Binding-site contacts:
Ligand atom C3' contacts residue GLU123 of chain 1.C at 3.3 Å.
Ligand atom N1 contacts residue SER166 of chain 1.C at 3.0 Å (h-bond).
Ligand atom CAY contacts residue PRO132 of chain 1.A at 3.5 Å (hydrophobic).
Ligand atom C2' contacts residue TYR163 of chain 1.C at 3.6 Å (hydrophobic).
Ligand atom N3 contacts residue TYR163 of chain 1.C at 3.3 Å (h-bond).
Ligand atom O3' contacts residue GLU123 of chain 1.C at 2.8 Å (salt-bridge).
Ligand atom CAN contacts residue GLY149 of chain 1.A at 3.3 Å.
Ligand atom C6 contacts residue TYR163 of chain 1.C at 3.5 Å (hydrophobic).
Ligand atom O3' contacts residue ASN122 of chain 1.C at 3.1 Å (h-bond).
Ligand atom O2' contacts residue ALA162 of chain 1.C at 3.2 Å.
Ligand atom CAG contacts residue HIS223 of chain 1.C at 3.7 Å.
Ligand atom O3' contacts residue ASP222 of chain 1.C at 3.8 Å.
Ligand atom CAY contacts residue GLY131 of chain 1.A at 3.8 Å.
Ligand atom N9 contacts residue TYR163 of chain 1.C at 3.8 Å.
Ligand atom N6 contacts residue ASP150 of chain 1.A at 2.8 Å (salt-bridge).
Ligand atom OAB contacts residue HIS223 of chain 1.C at 3.4 Å (h-bond).
Ligand atom C4 contacts residue TYR163 of chain 1.C at 3.7 Å (hydrophobic).
Ligand atom C8 contacts residue TYR163 of chain 1.C at 3.8 Å (hydrophobic).
Ligand atom CAW contacts residue PRO132 of chain 1.A at 3.7 Å (hydrophobic).
Ligand atom N6 contacts residue TYR163 of chain 1.C at 3.6 Å.
Ligand atom O2' contacts residue TYR163 of chain 1.C at 3.6 Å (h-bond).
Ligand atom BR contacts residue ARG148 of chain 1.A at 3.5 Å.
Ligand atom CAY contacts residue GLY149 of chain 1.A at 3.8 Å.
Ligand atom O2' contacts residue GLU123 of chain 1.C at 2.4 Å (salt-bridge).
Ligand atom O2' contacts residue ASN122 of chain 1.C at 2.9 Å (h-bond).
Ligand atom N3 contacts residue ALA162 of chain 1.C at 3.5 Å.
Ligand atom N6 contacts residue ALA185 of chain 1.A at 3.2 Å (h-bond).
Ligand atom CAJ contacts residue HIS223 of chain 1.C at 3.7 Å.
Ligand atom C2 contacts residue SER166 of chain 1.C at 3.3 Å.
Ligand atom C2' contacts residue GLU123 of chain 1.C at 3.3 Å.
Ligand atom C2 contacts residue ALA162 of chain 1.C at 3.4 Å (hydrophobic).
Ligand atom N6 contacts residue GLY149 of chain 1.A at 3.7 Å.
Ligand atom C5' contacts residue HIS223 of chain 1.C at 3.4 Å.
Ligand atom C5 contacts residue TYR163 of chain 1.C at 3.4 Å (hydrophobic).
Ligand atom CAK contacts residue PRO132 of chain 1.A at 3.6 Å (hydrophobic).
Ligand atom CAO contacts residue TYR163 of chain 1.C at 3.5 Å (hydrophobic).
Ligand atom CAN contacts residue GLY131 of chain 1.A at 3.5 Å.
Ligand atom N7 contacts residue TYR163 of chain 1.C at 3.5 Å.
Ligand atom CAK contacts residue GLY149 of chain 1.A at 3.3 Å.
Ligand atom NAS contacts residue ASP150 of chain 1.A at 3.5 Å (salt-bridge).

A protein and the small-molecule ligand that binds it are described below.
Small molecule (SMILES): Nc1ncnc2c1nc(SCC(=O)NCCc1cccc(Br)c1)n2[C@@H]1O[C@H](CO)[C@@H](O)[C@H]1O

Sequence of chain 1.A:
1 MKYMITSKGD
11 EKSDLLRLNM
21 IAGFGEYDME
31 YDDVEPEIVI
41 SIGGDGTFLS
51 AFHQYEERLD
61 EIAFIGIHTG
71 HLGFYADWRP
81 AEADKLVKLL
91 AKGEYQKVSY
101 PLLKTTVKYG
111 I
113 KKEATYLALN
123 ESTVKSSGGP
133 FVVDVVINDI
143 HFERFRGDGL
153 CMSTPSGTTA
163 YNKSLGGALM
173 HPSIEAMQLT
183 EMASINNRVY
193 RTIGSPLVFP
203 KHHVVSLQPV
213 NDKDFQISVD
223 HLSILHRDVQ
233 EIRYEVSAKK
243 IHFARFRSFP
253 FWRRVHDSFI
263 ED

Sequence of chain 1.C:
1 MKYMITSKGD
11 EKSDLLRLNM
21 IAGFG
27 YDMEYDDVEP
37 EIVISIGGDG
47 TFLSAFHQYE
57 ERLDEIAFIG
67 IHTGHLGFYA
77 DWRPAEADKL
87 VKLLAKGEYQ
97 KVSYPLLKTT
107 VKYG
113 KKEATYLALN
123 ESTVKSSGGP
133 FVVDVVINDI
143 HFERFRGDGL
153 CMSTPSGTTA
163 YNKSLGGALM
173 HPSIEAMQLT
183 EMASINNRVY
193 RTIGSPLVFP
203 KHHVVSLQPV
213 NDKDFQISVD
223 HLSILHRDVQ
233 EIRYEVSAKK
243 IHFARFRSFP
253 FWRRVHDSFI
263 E